Sequence of chain 5.A:
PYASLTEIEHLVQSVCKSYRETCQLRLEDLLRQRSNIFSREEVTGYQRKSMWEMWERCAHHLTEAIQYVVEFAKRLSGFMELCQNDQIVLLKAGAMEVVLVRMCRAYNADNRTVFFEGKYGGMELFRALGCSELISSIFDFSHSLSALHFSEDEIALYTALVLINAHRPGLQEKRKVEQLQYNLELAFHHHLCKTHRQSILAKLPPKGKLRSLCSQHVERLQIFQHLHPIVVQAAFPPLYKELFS

The protein below binds the small molecule below.
Small molecule (SMILES): CC(C)C[C@H](NC(=O)[C@H](CC(C)C)NC(=O)[C@H](CC(C)C)NC(=O)[C@H](CCC(N)=O)NC(=O)[C@H](CC(C)C)NC(=O)[C@H](CC(C)C)NC(=O)[C@@H](N)[C@@H](C)O)C(=O)NCC(=O)N[C@H](C=O)CC1=NC=NC1

Binding-site contacts:
Ligand atom CD2 contacts residue VAL73 of chain 5.A at 4.0 Å (hydrophobic).
Ligand atom CA contacts residue GLU245 of chain 5.A at 4.1 Å.
Ligand atom N contacts residue GLU245 of chain 5.A at 3.2 Å (salt-bridge).
Ligand atom C contacts residue LYS77 of chain 5.A at 4.0 Å.
Ligand atom CD2 contacts residue GLN87 of chain 5.A at 3.5 Å.
Ligand atom CA contacts residue LYS77 of chain 5.A at 4.2 Å.
Ligand atom CD2 contacts residue GLN90 of chain 5.A at 4.3 Å.
Ligand atom CD2 contacts residue LYS77 of chain 5.A at 3.6 Å.
Ligand atom C contacts residue GLU245 of chain 5.A at 4.1 Å.
Ligand atom CD1 contacts residue LEU242 of chain 5.A at 3.8 Å (hydrophobic).
Ligand atom CD1 contacts residue LEU94 of chain 5.A at 4.1 Å (hydrophobic).
Ligand atom CD2 contacts residue ILE91 of chain 5.A at 3.4 Å (hydrophobic).
Ligand atom CD2 contacts residue ILE91 of chain 5.A at 4.2 Å (hydrophobic).
Ligand atom CE1 contacts residue GLN87 of chain 5.A at 3.7 Å.
Ligand atom O contacts residue MET83 of chain 5.A at 4.2 Å.
Ligand atom N contacts residue GLU245 of chain 5.A at 2.9 Å (salt-bridge).
Ligand atom CB contacts residue GLU245 of chain 5.A at 3.2 Å.
Ligand atom CB contacts residue GLN90 of chain 5.A at 4.2 Å.
Ligand atom CG contacts residue GLU245 of chain 5.A at 4.2 Å.
Ligand atom CD1 contacts residue GLN90 of chain 5.A at 3.9 Å.
Ligand atom CD2 contacts residue LEU246 of chain 5.A at 4.0 Å (hydrophobic).
Ligand atom CD1 contacts residue VAL73 of chain 5.A at 4.3 Å (hydrophobic).
Ligand atom O contacts residue LYS77 of chain 5.A at 2.8 Å (salt-bridge).
Ligand atom NE2 contacts residue GLN87 of chain 5.A at 3.6 Å.
Ligand atom ND1 contacts residue GLN87 of chain 5.A at 3.6 Å.
Ligand atom CG contacts residue GLN87 of chain 5.A at 3.4 Å.
Ligand atom NE2 contacts residue ILE91 of chain 5.A at 3.6 Å.
Ligand atom O contacts residue GLN87 of chain 5.A at 4.4 Å.
Ligand atom C contacts residue GLU245 of chain 5.A at 4.1 Å.
Ligand atom CB contacts residue VAL73 of chain 5.A at 4.3 Å (hydrophobic).
Ligand atom CE1 contacts residue GLN90 of chain 5.A at 3.7 Å.
Ligand atom CA contacts residue GLU245 of chain 5.A at 3.7 Å.
Ligand atom CD2 contacts residue LEU94 of chain 5.A at 3.9 Å (hydrophobic).
Ligand atom NE2 contacts residue GLN90 of chain 5.A at 3.8 Å.
Ligand atom CA contacts residue GLN87 of chain 5.A at 4.1 Å.
Ligand atom CD2 contacts residue LEU242 of chain 5.A at 3.4 Å (hydrophobic).
Ligand atom CD2 contacts residue PRO241 of chain 5.A at 3.6 Å (hydrophobic).
Ligand atom CB contacts residue GLN87 of chain 5.A at 3.5 Å.
Ligand atom CD1 contacts residue ILE91 of chain 5.A at 3.6 Å (hydrophobic).
Ligand atom CG contacts residue GLN90 of chain 5.A at 4.4 Å.